The protein below binds the small molecule below.
Small molecule (SMILES): NC[C@H]1O[C@H](O[C@H]2[C@H](O[C@@H]3O[C@H](CO)[C@@H](O)[C@H](N)[C@H]3O)[C@@H](O)[C@H](N)C[C@@H]2N)[C@H](N)[C@@H](O)[C@@H]1O

Binding-site contacts:
Ligand atom O9 contacts residue LYS2 of chain 1.QD at 3.7 Å.
Ligand atom N1 contacts residue LYS2 of chain 1.QD at 4.1 Å.
Ligand atom C16 contacts residue LYS2 of chain 1.QD at 4.4 Å.

Sequence of chain 1.QD:
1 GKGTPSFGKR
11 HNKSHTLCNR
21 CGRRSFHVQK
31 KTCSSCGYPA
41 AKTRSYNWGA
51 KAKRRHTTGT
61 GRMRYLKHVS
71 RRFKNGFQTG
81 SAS